A protein and the small-molecule ligand that binds it are described below.
Small molecule (SMILES): CC(=O)N[C@H]1[C@H](O[C@H]2[C@H](O)[C@@H](NC(C)=O)CO[C@@H]2CO)O[C@H](CO)[C@@H](O)[C@@H]1O

Sequence of chain 11.F:
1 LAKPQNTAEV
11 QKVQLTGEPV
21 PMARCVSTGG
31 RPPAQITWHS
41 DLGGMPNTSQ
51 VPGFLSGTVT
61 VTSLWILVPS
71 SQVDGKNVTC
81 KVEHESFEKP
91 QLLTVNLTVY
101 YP

Binding-site contacts:
Ligand atom C5 contacts residue NAG1 of chain 11.L at 4.5 Å.
Ligand atom C7 contacts residue NAG1 of chain 11.L at 4.3 Å.
Ligand atom O6 contacts residue THR94 of chain 11.F at 4.0 Å.
Ligand atom C6 contacts residue THR94 of chain 11.F at 4.0 Å.
Ligand atom C4 contacts residue ASN77 of chain 11.F at 4.2 Å.
Ligand atom N2 contacts residue ASN77 of chain 11.F at 2.8 Å (h-bond).
Ligand atom C1 contacts residue NAG1 of chain 11.L at 3.4 Å.
Ligand atom C7 contacts residue ASN77 of chain 11.F at 2.7 Å.
Ligand atom N2 contacts residue NAG1 of chain 11.L at 4.2 Å.
Ligand atom O5 contacts residue ASN77 of chain 11.F at 2.4 Å (h-bond).
Ligand atom C1 contacts residue ASN77 of chain 11.F at 1.5 Å.
Ligand atom C8 contacts residue ASN77 of chain 11.F at 4.1 Å.
Ligand atom C8 contacts residue NAG1 of chain 11.L at 4.3 Å.
Ligand atom C5 contacts residue ASN77 of chain 11.F at 3.7 Å.
Ligand atom O5 contacts residue THR94 of chain 11.F at 3.8 Å.
Ligand atom C3 contacts residue ASN77 of chain 11.F at 3.7 Å.
Ligand atom C2 contacts residue ASN77 of chain 11.F at 2.3 Å.
Ligand atom O7 contacts residue ASN77 of chain 11.F at 2.3 Å (h-bond).
Ligand atom C2 contacts residue NAG1 of chain 11.L at 4.3 Å.
Ligand atom O5 contacts residue NAG1 of chain 11.L at 4.2 Å.